Sequence of chain 1.B:
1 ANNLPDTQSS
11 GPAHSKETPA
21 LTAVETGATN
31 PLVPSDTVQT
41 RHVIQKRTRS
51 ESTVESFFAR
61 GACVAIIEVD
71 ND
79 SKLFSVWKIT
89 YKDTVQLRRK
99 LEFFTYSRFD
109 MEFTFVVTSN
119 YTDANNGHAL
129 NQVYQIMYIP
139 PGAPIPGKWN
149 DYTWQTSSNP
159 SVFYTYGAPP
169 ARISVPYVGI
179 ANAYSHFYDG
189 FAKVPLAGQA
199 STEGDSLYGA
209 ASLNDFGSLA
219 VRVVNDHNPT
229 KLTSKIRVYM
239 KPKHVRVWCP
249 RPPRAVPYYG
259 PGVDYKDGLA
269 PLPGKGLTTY

A small-molecule ligand and the protein it binds are described below.
Small molecule (SMILES): COc1ccc(OCc2ccc(COc3c(Cl)cccc3Cl)cc2)c(Cl)c1

Binding-site contacts:
Ligand atom O2 contacts residue VAL173 of chain 1.B at 3.4 Å.
Ligand atom C7 contacts residue PHE214 of chain 1.B at 3.5 Å (hydrophobic).
Ligand atom C7 contacts residue MET109 of chain 1.B at 3.3 Å (hydrophobic).
Ligand atom C19 contacts residue PHE113 of chain 1.B at 3.9 Å (hydrophobic).
Ligand atom C13 contacts residue PHE111 of chain 1.B at 3.7 Å (hydrophobic).
Ligand atom C8 contacts residue MET109 of chain 1.B at 3.4 Å (hydrophobic).
Ligand atom C12 contacts residue ILE87 of chain 1.B at 3.8 Å (hydrophobic).
Ligand atom C12 contacts residue PHE111 of chain 1.B at 3.8 Å (hydrophobic).
Ligand atom C2 contacts residue TYR182 of chain 1.B at 3.9 Å (hydrophobic).
Ligand atom C13 contacts residue MET109 of chain 1.B at 3.4 Å (hydrophobic).
Ligand atom O1 contacts residue MET109 of chain 1.B at 3.7 Å.
Ligand atom O1 contacts residue ILE87 of chain 1.B at 3.7 Å.
Ligand atom C16 contacts residue TYR136 of chain 1.B at 3.8 Å (hydrophobic).
Ligand atom CL3 contacts residue LEU217 of chain 1.B at 3.8 Å.
Ligand atom C6 contacts residue TYR89 of chain 1.B at 3.7 Å (hydrophobic).
Ligand atom C20 contacts residue ILE171 of chain 1.B at 3.8 Å (hydrophobic).
Ligand atom CL3 contacts residue PHE111 of chain 1.B at 3.8 Å.
Ligand atom O1 contacts residue PHE214 of chain 1.B at 3.8 Å.
Ligand atom C2 contacts residue PHE214 of chain 1.B at 3.6 Å (hydrophobic).
Ligand atom O3 contacts residue TYR89 of chain 1.B at 3.6 Å.
Ligand atom C19 contacts residue LEU217 of chain 1.B at 3.8 Å (hydrophobic).
Ligand atom CL2 contacts residue TYR136 of chain 1.B at 3.6 Å.
Ligand atom C21 contacts residue SER105 of chain 1.B at 3.8 Å.
Ligand atom C9 contacts residue VAL176 of chain 1.B at 3.6 Å (hydrophobic).
Ligand atom C10 contacts residue TYR136 of chain 1.B at 3.5 Å (hydrophobic).
Ligand atom O3 contacts residue PHE107 of chain 1.B at 3.6 Å.
Ligand atom C21 contacts residue TYR182 of chain 1.B at 3.8 Å (hydrophobic).
Ligand atom C17 contacts residue TYR136 of chain 1.B at 3.7 Å (hydrophobic).
Ligand atom C4 contacts residue MET109 of chain 1.B at 3.8 Å (hydrophobic).
Ligand atom C21 contacts residue HIS184 of chain 1.B at 3.6 Å.
Ligand atom C5 contacts residue TYR89 of chain 1.B at 3.5 Å (hydrophobic).
Ligand atom C3 contacts residue MET109 of chain 1.B at 3.7 Å (hydrophobic).
Ligand atom C1 contacts residue TYR182 of chain 1.B at 3.8 Å (hydrophobic).
Ligand atom C11 contacts residue ILE87 of chain 1.B at 3.8 Å (hydrophobic).
Ligand atom C13 contacts residue ILE87 of chain 1.B at 3.7 Å (hydrophobic).
Ligand atom C14 contacts residue TYR136 of chain 1.B at 3.5 Å (hydrophobic).
Ligand atom C9 contacts residue PHE214 of chain 1.B at 3.7 Å (hydrophobic).
Ligand atom C21 contacts residue TYR89 of chain 1.B at 3.9 Å (hydrophobic).
Ligand atom C20 contacts residue LEU217 of chain 1.B at 3.8 Å (hydrophobic).
Ligand atom O3 contacts residue LEU99 of chain 1.B at 3.9 Å.